Sequence of chain 1.B:
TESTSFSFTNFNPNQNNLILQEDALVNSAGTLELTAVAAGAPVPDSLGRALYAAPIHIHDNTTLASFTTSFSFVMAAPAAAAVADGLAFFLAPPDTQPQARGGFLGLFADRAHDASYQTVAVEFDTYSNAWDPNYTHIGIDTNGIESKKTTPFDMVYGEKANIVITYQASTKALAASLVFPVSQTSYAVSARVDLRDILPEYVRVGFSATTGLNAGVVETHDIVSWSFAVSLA

The protein below binds the small molecule below.
Small molecule (SMILES): N[C@@H](CO)C(=O)O

Binding-site contacts:
Ligand atom O contacts residue TYR127 of chain 1.B at 4.1 Å.
Ligand atom CB contacts residue A2G1 of chain 1.P at 2.5 Å.
Ligand atom N contacts residue TYR127 of chain 1.B at 2.8 Å (h-bond).
Ligand atom OG contacts residue TYR127 of chain 1.B at 4.1 Å.
Ligand atom CA contacts residue A2G1 of chain 1.P at 3.8 Å.
Ligand atom OG contacts residue A2G1 of chain 1.P at 1.4 Å.
Ligand atom CB contacts residue TYR127 of chain 1.B at 4.0 Å (hydrophobic).
Ligand atom C contacts residue A2G1 of chain 1.P at 3.9 Å.
Ligand atom OXT contacts residue A2G1 of chain 1.P at 3.3 Å (h-bond).
Ligand atom O contacts residue A2G1 of chain 1.P at 4.4 Å.
Ligand atom CA contacts residue TYR127 of chain 1.B at 3.8 Å (hydrophobic).
Ligand atom C contacts residue TYR127 of chain 1.B at 4.4 Å (hydrophobic).
Ligand atom O contacts residue ASN129 of chain 1.B at 3.9 Å.